Sequence of chain 22.A:
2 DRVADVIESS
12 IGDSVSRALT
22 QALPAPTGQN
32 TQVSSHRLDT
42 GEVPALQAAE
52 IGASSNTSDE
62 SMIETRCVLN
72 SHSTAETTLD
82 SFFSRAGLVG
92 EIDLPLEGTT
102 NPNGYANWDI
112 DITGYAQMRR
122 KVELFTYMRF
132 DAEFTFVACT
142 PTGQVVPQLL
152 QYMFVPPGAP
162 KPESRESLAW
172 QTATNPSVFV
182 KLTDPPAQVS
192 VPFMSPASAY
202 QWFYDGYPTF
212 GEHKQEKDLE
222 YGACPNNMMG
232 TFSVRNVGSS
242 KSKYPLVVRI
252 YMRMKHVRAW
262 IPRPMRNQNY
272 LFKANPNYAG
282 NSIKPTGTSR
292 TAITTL

Sequence of chain 23.C:
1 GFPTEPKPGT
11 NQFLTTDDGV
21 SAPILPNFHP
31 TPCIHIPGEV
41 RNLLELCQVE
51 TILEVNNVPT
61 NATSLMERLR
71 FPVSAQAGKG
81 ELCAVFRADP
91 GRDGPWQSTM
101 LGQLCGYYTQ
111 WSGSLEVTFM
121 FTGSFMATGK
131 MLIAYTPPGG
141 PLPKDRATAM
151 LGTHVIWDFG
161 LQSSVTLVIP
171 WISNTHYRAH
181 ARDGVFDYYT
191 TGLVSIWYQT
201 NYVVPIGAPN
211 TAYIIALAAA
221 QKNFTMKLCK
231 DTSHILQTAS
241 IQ

Sequence of chain 22.C:
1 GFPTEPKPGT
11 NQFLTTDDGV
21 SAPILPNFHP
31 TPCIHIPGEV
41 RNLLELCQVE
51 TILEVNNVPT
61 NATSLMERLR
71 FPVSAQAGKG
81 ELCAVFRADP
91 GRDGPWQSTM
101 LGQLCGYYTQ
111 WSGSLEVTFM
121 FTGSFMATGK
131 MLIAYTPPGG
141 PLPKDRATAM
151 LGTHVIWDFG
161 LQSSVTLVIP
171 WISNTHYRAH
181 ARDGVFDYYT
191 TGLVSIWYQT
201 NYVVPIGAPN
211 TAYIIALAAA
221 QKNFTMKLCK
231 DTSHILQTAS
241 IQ

The protein below binds the small molecule below.
Small molecule (SMILES): Cc1cc(CCCCCCCOc2ccc(C3=NCCO3)cc2)on1

Binding-site contacts:
Ligand atom C2A contacts residue ASP112 of chain 22.A at 3.8 Å.
Ligand atom C2B contacts residue TRP203 of chain 22.A at 4.0 Å (hydrophobic).
Ligand atom C4B contacts residue ILE113 of chain 22.A at 4.0 Å (hydrophobic).
Ligand atom O1A contacts residue ASN228 of chain 22.A at 3.7 Å.
Ligand atom C3C contacts residue PHE135 of chain 22.A at 3.8 Å (hydrophobic).
Ligand atom O1B contacts residue TYR201 of chain 22.A at 3.4 Å.
Ligand atom C4C contacts residue PHE135 of chain 22.A at 3.8 Å (hydrophobic).
Ligand atom C2C contacts residue PHE155 of chain 22.A at 3.9 Å (hydrophobic).
Ligand atom N2 contacts residue PHE233 of chain 22.A at 3.7 Å.
Ligand atom C5C contacts residue ILE111 of chain 22.A at 3.8 Å (hydrophobic).
Ligand atom N2 contacts residue PHE155 of chain 22.A at 3.5 Å.
Ligand atom C2B contacts residue TYR201 of chain 22.A at 3.5 Å (hydrophobic).
Ligand atom C31 contacts residue ILE24 of chain 22.C at 3.6 Å (hydrophobic).
Ligand atom N3A contacts residue ILE113 of chain 22.A at 3.8 Å.
Ligand atom C5B contacts residue ASP112 of chain 22.A at 4.0 Å.
Ligand atom C2C contacts residue VAL192 of chain 22.A at 3.7 Å (hydrophobic).
Ligand atom O1 contacts residue PHE155 of chain 22.A at 3.4 Å.
Ligand atom C5A contacts residue ASP112 of chain 22.A at 4.0 Å.
Ligand atom C5A contacts residue ASN228 of chain 22.A at 4.0 Å.
Ligand atom O1A contacts residue TRP203 of chain 22.A at 3.3 Å.
Ligand atom N3A contacts residue THR114 of chain 22.A at 4.0 Å.
Ligand atom C2A contacts residue TRP203 of chain 22.A at 3.6 Å (hydrophobic).
Ligand atom C5 contacts residue PHE155 of chain 22.A at 3.9 Å (hydrophobic).
Ligand atom C4 contacts residue ILE24 of chain 22.C at 4.0 Å (hydrophobic).
Ligand atom C31 contacts residue VAL179 of chain 22.A at 3.3 Å (hydrophobic).
Ligand atom N3A contacts residue ASP112 of chain 22.A at 2.5 Å (salt-bridge).
Ligand atom C4A contacts residue ASP112 of chain 22.A at 2.6 Å.
Ligand atom C3B contacts residue TRP203 of chain 22.A at 3.1 Å (hydrophobic).
Ligand atom C5 contacts residue PHE233 of chain 22.A at 4.0 Å (hydrophobic).
Ligand atom C6B contacts residue ILE113 of chain 22.A at 4.0 Å (hydrophobic).
Ligand atom O1 contacts residue PHE233 of chain 22.A at 3.1 Å.
Ligand atom C4A contacts residue THR114 of chain 22.A at 3.5 Å.
Ligand atom C31 contacts residue PRO177 of chain 22.A at 3.9 Å (hydrophobic).
Ligand atom C5B contacts residue ILE113 of chain 22.A at 3.5 Å (hydrophobic).
Ligand atom C3B contacts residue ASN228 of chain 22.A at 4.0 Å.
Ligand atom C6C contacts residue TYR201 of chain 22.A at 3.9 Å (hydrophobic).
Ligand atom C4C contacts residue VAL192 of chain 22.A at 3.5 Å (hydrophobic).
Ligand atom C4B contacts residue TRP203 of chain 22.A at 3.5 Å (hydrophobic).
Ligand atom C5B contacts residue ILE111 of chain 22.A at 3.9 Å (hydrophobic).
Ligand atom C5C contacts residue PHE135 of chain 22.A at 3.5 Å (hydrophobic).